A protein and the small-molecule ligand that binds it are described below.
Small molecule (SMILES): CC(=O)N[C@@H]1[C@@H](O)[C@H](O)[C@@H](CO)O[C@H]1O

Sequence of chain 1.C:
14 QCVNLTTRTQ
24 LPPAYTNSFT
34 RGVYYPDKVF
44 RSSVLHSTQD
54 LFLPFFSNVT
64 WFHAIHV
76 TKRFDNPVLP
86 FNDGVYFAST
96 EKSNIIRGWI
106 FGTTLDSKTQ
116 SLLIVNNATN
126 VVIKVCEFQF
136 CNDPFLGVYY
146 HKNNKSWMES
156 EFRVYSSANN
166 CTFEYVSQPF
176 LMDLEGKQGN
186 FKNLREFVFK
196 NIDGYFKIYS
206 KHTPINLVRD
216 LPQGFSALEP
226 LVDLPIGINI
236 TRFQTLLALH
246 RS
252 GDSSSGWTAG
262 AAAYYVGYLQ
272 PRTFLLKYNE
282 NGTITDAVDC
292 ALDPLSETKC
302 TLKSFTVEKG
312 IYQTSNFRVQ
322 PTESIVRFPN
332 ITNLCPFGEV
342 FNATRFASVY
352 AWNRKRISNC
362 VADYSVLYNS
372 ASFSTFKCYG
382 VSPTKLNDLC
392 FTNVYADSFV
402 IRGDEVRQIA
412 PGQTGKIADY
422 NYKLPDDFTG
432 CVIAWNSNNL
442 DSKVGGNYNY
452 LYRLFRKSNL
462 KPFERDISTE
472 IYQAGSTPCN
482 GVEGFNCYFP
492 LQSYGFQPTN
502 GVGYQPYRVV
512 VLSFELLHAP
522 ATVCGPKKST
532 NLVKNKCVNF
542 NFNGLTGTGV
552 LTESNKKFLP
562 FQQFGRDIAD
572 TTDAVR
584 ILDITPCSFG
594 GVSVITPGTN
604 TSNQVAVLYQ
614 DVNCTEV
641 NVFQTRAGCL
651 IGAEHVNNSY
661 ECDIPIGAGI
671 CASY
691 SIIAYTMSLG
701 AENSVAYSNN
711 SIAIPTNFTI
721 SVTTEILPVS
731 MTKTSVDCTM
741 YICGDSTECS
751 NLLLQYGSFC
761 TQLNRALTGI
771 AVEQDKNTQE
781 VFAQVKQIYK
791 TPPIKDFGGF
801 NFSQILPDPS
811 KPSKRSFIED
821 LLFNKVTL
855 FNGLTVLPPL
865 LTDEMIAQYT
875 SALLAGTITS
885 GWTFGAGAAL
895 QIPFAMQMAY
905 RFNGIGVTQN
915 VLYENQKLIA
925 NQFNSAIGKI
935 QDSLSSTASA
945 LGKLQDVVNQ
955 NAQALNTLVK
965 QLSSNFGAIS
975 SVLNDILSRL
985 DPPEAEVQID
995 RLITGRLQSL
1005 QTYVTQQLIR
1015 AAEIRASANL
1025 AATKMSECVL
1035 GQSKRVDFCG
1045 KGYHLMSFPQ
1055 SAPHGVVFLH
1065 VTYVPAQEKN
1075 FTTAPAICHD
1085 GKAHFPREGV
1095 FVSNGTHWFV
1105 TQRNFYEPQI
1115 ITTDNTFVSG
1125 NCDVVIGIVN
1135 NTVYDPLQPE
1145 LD

Binding-site contacts:
Ligand atom N2 contacts residue ASN331 of chain 1.C at 3.0 Å (h-bond).
Ligand atom O7 contacts residue ASN331 of chain 1.C at 3.2 Å (h-bond).
Ligand atom C8 contacts residue ASN331 of chain 1.C at 4.5 Å.
Ligand atom C2 contacts residue ASN331 of chain 1.C at 2.5 Å.
Ligand atom C4 contacts residue ASN331 of chain 1.C at 4.2 Å.
Ligand atom C7 contacts residue ASN331 of chain 1.C at 3.3 Å.
Ligand atom C1 contacts residue ASN331 of chain 1.C at 1.4 Å.
Ligand atom C5 contacts residue ASN331 of chain 1.C at 3.6 Å.
Ligand atom C3 contacts residue ASN331 of chain 1.C at 3.8 Å.
Ligand atom O5 contacts residue ASN331 of chain 1.C at 2.3 Å (h-bond).